The protein below binds the small molecule below.
Small molecule (SMILES): N[C@@H](Cc1c[nH]c2ccccc12)C(=O)O

Binding-site contacts:
Ligand atom O contacts residue SER51 of chain 1.Q at 2.9 Å (h-bond).
Ligand atom CA contacts residue GLY25 of chain 1.Q at 3.4 Å.
Ligand atom CG contacts residue SER51 of chain 1.Q at 3.8 Å.
Ligand atom CE2 contacts residue GLN45 of chain 1.P at 3.9 Å.
Ligand atom NE1 contacts residue GLN45 of chain 1.P at 2.8 Å (h-bond).
Ligand atom O contacts residue THR47 of chain 1.P at 3.5 Å.
Ligand atom N contacts residue THR23 of chain 1.Q at 2.8 Å (h-bond).
Ligand atom CH2 contacts residue GLY21 of chain 1.P at 3.5 Å.
Ligand atom C contacts residue SER51 of chain 1.Q at 3.6 Å.
Ligand atom CB contacts residue THR23 of chain 1.Q at 3.6 Å.
Ligand atom CZ2 contacts residue THR50 of chain 1.P at 3.8 Å.
Ligand atom CE2 contacts residue ALA44 of chain 1.P at 3.9 Å (hydrophobic).
Ligand atom C contacts residue GLY25 of chain 1.Q at 3.5 Å.
Ligand atom CZ2 contacts residue ALA44 of chain 1.P at 3.9 Å (hydrophobic).
Ligand atom CD1 contacts residue GLN45 of chain 1.P at 3.6 Å.
Ligand atom OXT contacts residue GLY25 of chain 1.Q at 4.0 Å.
Ligand atom N contacts residue ARG24 of chain 1.Q at 3.8 Å.
Ligand atom N contacts residue THR28 of chain 1.Q at 3.0 Å (h-bond).
Ligand atom N contacts residue ASP27 of chain 1.Q at 3.1 Å (salt-bridge).
Ligand atom CE2 contacts residue THR50 of chain 1.P at 4.0 Å.
Ligand atom CB contacts residue THR28 of chain 1.Q at 3.5 Å.
Ligand atom CE3 contacts residue HIS32 of chain 1.P at 3.9 Å.
Ligand atom OXT contacts residue THR47 of chain 1.P at 2.5 Å (h-bond).
Ligand atom CD1 contacts residue SER51 of chain 1.Q at 3.4 Å.
Ligand atom CE3 contacts residue HIS31 of chain 1.P at 3.9 Å.
Ligand atom CD1 contacts residue THR47 of chain 1.P at 3.8 Å.
Ligand atom CA contacts residue THR28 of chain 1.Q at 3.3 Å.
Ligand atom C contacts residue THR50 of chain 1.P at 4.0 Å.
Ligand atom C contacts residue THR47 of chain 1.P at 3.5 Å.
Ligand atom O contacts residue ARG24 of chain 1.Q at 3.5 Å.
Ligand atom O contacts residue GLY25 of chain 1.Q at 3.0 Å (h-bond).
Ligand atom CZ2 contacts residue ILE53 of chain 1.P at 3.9 Å (hydrophobic).
Ligand atom CZ3 contacts residue GLY21 of chain 1.P at 3.8 Å.
Ligand atom CA contacts residue SER51 of chain 1.Q at 3.9 Å.
Ligand atom N contacts residue GLY25 of chain 1.Q at 2.6 Å (h-bond).
Ligand atom CB contacts residue SER51 of chain 1.Q at 3.4 Å.
Ligand atom CA contacts residue THR23 of chain 1.Q at 3.8 Å.
Ligand atom NE1 contacts residue ALA44 of chain 1.P at 3.8 Å.
Ligand atom OXT contacts residue HIS49 of chain 1.P at 3.7 Å.
Ligand atom OXT contacts residue THR50 of chain 1.P at 2.9 Å (h-bond).

Sequence of chain 1.P:
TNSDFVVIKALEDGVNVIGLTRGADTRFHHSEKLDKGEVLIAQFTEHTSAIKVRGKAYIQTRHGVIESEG

Sequence of chain 1.Q:
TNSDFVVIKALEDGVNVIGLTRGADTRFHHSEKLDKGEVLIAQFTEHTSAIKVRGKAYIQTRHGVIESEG